This protein binds this small molecule.
Small molecule (SMILES): CC(=O)N[C@@H]1[C@@H](O)[C@H](O)[C@@H](CO)O[C@H]1O

Sequence of chain 1.B:
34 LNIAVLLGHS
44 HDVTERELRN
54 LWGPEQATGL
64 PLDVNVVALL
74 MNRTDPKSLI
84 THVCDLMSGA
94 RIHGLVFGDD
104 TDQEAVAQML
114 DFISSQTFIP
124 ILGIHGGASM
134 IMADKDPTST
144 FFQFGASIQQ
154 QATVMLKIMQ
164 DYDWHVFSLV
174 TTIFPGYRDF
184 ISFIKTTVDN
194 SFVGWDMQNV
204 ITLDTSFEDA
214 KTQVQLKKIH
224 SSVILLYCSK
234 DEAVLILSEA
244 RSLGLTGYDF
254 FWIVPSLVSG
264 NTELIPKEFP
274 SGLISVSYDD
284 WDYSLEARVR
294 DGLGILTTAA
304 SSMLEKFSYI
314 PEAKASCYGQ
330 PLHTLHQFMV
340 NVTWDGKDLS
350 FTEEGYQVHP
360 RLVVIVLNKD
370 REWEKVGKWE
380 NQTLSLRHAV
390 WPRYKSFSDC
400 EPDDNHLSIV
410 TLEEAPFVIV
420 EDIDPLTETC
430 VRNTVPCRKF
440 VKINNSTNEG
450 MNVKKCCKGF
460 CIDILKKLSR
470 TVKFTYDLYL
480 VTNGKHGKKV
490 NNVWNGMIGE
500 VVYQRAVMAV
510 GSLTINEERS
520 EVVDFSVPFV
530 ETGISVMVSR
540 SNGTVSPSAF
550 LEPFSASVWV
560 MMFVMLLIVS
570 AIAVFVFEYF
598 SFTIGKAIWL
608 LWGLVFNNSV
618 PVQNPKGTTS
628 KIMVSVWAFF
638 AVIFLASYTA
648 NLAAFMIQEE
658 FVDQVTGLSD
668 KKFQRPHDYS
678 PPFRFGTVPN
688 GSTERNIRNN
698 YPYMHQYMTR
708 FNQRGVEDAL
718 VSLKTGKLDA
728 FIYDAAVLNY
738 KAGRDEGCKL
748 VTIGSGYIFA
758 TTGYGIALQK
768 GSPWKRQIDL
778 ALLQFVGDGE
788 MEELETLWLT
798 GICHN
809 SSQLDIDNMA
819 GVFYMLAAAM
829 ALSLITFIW

Binding-site contacts:
Ligand atom C7 contacts residue ASN687 of chain 1.B at 3.6 Å.
Ligand atom N2 contacts residue LYS484 of chain 1.B at 3.9 Å.
Ligand atom C1 contacts residue ASN687 of chain 1.B at 1.5 Å.
Ligand atom N2 contacts residue ASN687 of chain 1.B at 2.7 Å (h-bond).
Ligand atom C5 contacts residue ASN687 of chain 1.B at 3.7 Å.
Ligand atom O7 contacts residue PRO686 of chain 1.B at 4.2 Å.
Ligand atom C3 contacts residue ASN687 of chain 1.B at 3.9 Å.
Ligand atom C8 contacts residue LYS484 of chain 1.B at 3.7 Å.
Ligand atom C7 contacts residue LYS484 of chain 1.B at 4.1 Å.
Ligand atom O7 contacts residue ASN687 of chain 1.B at 4.0 Å.
Ligand atom C2 contacts residue ASN687 of chain 1.B at 2.6 Å.
Ligand atom O5 contacts residue ASN687 of chain 1.B at 2.3 Å (h-bond).
Ligand atom C4 contacts residue ASN687 of chain 1.B at 4.3 Å.